Sequence of chain 2.A:
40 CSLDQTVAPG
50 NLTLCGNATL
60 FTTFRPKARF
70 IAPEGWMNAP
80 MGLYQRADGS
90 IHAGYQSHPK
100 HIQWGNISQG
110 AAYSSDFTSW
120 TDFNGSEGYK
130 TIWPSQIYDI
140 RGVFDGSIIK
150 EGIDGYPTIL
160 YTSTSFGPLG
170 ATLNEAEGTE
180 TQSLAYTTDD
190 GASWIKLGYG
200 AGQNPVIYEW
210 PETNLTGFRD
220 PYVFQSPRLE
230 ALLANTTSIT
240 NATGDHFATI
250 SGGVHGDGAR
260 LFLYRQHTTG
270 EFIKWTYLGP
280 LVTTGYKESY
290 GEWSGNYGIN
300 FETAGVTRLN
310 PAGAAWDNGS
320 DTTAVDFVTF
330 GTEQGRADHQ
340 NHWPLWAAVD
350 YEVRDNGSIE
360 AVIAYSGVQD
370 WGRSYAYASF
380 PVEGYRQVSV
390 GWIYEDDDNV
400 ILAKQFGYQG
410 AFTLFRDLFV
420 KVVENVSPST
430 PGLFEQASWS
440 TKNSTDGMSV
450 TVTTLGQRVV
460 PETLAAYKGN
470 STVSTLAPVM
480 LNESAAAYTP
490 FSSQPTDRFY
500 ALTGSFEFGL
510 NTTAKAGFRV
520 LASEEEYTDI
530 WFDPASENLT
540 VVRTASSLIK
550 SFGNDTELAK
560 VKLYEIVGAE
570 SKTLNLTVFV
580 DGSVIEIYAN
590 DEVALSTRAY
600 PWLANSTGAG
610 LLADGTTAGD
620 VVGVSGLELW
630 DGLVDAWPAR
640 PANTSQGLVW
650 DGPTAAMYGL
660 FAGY

Binding-site contacts:
Ligand atom C1 contacts residue ASN553 of chain 2.A at 1.4 Å.
Ligand atom O7 contacts residue ASN553 of chain 2.A at 4.4 Å.
Ligand atom C4 contacts residue ASN553 of chain 2.A at 4.2 Å.
Ligand atom C7 contacts residue ASN553 of chain 2.A at 3.6 Å.
Ligand atom N2 contacts residue ASN553 of chain 2.A at 2.8 Å (h-bond).
Ligand atom C5 contacts residue ASN553 of chain 2.A at 3.6 Å.
Ligand atom C8 contacts residue ASN553 of chain 2.A at 4.3 Å.
Ligand atom C2 contacts residue ASN553 of chain 2.A at 2.4 Å.
Ligand atom O5 contacts residue ASN553 of chain 2.A at 2.3 Å (h-bond).
Ligand atom O7 contacts residue THR543 of chain 2.A at 3.1 Å (h-bond).
Ligand atom C8 contacts residue THR543 of chain 2.A at 4.4 Å.
Ligand atom C8 contacts residue LYS549 of chain 2.A at 3.4 Å.
Ligand atom C7 contacts residue THR543 of chain 2.A at 3.8 Å.
Ligand atom C3 contacts residue ASN553 of chain 2.A at 3.7 Å.

A small-molecule ligand and the protein it binds are described below.
Small molecule (SMILES): CC(=O)N[C@@H]1[C@@H](O)[C@H](O)[C@@H](CO)O[C@H]1O